Binding-site contacts:
Ligand atom O1B contacts residue LYS114 of chain 1.C at 3.0 Å (salt-bridge).
Ligand atom O3A contacts residue MG1 of chain 1.MA at 2.2 Å.
Ligand atom O3G contacts residue LYS114 of chain 1.C at 2.8 Å (salt-bridge).
Ligand atom O3' contacts residue GLY91 of chain 1.C at 2.7 Å (h-bond).
Ligand atom PA contacts residue CA1 of chain 1.NA at 3.4 Å.
Ligand atom O2G contacts residue ASN254 of chain 1.C at 3.3 Å (h-bond).
Ligand atom O1G contacts residue ARG184 of chain 1.C at 2.8 Å (salt-bridge).
Ligand atom O1A contacts residue ASN254 of chain 1.C at 3.4 Å (h-bond).
Ligand atom O2' contacts residue GLY93 of chain 1.C at 3.0 Å (h-bond).
Ligand atom C3' contacts residue TYR78 of chain 1.C at 3.5 Å (hydrophobic).
Ligand atom O3G contacts residue ASP263 of chain 1.C at 3.4 Å.
Ligand atom O3A contacts residue ASP263 of chain 1.C at 2.8 Å (salt-bridge).
Ligand atom PB contacts residue CA1 of chain 1.NA at 3.4 Å.
Ligand atom N1 contacts residue ASP126 of chain 1.C at 3.4 Å (salt-bridge).
Ligand atom O1B contacts residue CA1 of chain 1.NA at 2.3 Å.
Ligand atom O3' contacts residue TYR78 of chain 1.C at 3.4 Å (h-bond).
Ligand atom O3' contacts residue LEU90 of chain 1.C at 3.4 Å.
Ligand atom O3A contacts residue CA1 of chain 1.NA at 3.5 Å.
Ligand atom PA contacts residue ASP263 of chain 1.C at 3.2 Å.
Ligand atom N6 contacts residue ASP126 of chain 1.C at 2.9 Å (salt-bridge).
Ligand atom O3G contacts residue ARG177 of chain 1.C at 2.8 Å (salt-bridge).
Ligand atom O2A contacts residue ASP263 of chain 1.C at 3.3 Å (salt-bridge).
Ligand atom O2G contacts residue ASP263 of chain 1.C at 2.9 Å (salt-bridge).
Ligand atom O1A contacts residue ASP263 of chain 1.C at 3.0 Å (salt-bridge).
Ligand atom PA contacts residue MG1 of chain 1.MA at 2.7 Å.
Ligand atom O1B contacts residue ARG94 of chain 1.C at 3.3 Å (salt-bridge).
Ligand atom N1 contacts residue GLY127 of chain 1.C at 3.0 Å (h-bond).
Ligand atom O2B contacts residue ARG94 of chain 1.C at 2.9 Å.
Ligand atom C2 contacts residue GLY93 of chain 1.C at 3.1 Å.
Ligand atom PB contacts residue MG1 of chain 1.MA at 3.5 Å.
Ligand atom PG contacts residue MG1 of chain 1.MA at 3.5 Å.
Ligand atom O2A contacts residue CA1 of chain 1.NA at 2.4 Å.
Ligand atom O2G contacts residue MG1 of chain 1.MA at 2.1 Å.
Ligand atom O4' contacts residue ARG123 of chain 1.C at 3.2 Å (salt-bridge).
Ligand atom N1 contacts residue GLY125 of chain 1.C at 3.4 Å.
Ligand atom O2G contacts residue ARG184 of chain 1.C at 3.2 Å (salt-bridge).
Ligand atom O2' contacts residue GLY91 of chain 1.C at 3.0 Å (h-bond).
Ligand atom O1B contacts residue ASP263 of chain 1.C at 3.2 Å (salt-bridge).
Ligand atom O1A contacts residue MG1 of chain 1.MA at 2.2 Å.
Ligand atom O1G contacts residue ARG177 of chain 1.C at 2.7 Å (salt-bridge).

This protein binds this small molecule.
Small molecule (SMILES): Nc1ncnc2c1ncn2[C@@H]1O[C@H](CO[P](=O)(O)O[P](=O)(O)NP(=O)(O)O)[C@@H](O)[C@H]1O

Sequence of chain 1.C:
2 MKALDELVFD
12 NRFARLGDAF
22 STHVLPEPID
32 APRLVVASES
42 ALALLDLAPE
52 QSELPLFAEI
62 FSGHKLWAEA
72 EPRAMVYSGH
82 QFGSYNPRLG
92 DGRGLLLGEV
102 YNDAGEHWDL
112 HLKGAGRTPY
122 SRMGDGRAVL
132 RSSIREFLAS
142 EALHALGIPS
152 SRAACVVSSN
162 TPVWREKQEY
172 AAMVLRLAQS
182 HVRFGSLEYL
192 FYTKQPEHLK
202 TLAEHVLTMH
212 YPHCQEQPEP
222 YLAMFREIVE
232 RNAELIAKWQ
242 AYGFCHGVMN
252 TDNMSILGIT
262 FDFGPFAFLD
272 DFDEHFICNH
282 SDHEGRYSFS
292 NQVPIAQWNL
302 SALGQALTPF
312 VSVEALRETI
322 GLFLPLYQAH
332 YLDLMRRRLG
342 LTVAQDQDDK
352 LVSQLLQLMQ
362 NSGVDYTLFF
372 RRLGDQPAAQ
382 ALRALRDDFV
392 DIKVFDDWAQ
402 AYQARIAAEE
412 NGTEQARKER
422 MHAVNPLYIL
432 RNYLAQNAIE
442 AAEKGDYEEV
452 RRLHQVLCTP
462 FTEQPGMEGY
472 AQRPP